Binding-site contacts:
Ligand atom OXT contacts residue SER197 of chain 2.A at 3.7 Å.
Ligand atom CAA contacts residue GLY46 of chain 2.A at 3.1 Å.
Ligand atom CAN contacts residue MET40 of chain 2.A at 3.2 Å (hydrophobic).
Ligand atom CAU contacts residue HIS47 of chain 2.A at 3.4 Å.
Ligand atom CAA contacts residue PRO185 of chain 2.A at 3.4 Å (hydrophobic).
Ligand atom OAR contacts residue VAL187 of chain 2.A at 3.1 Å (h-bond).
Ligand atom CAL contacts residue MET195 of chain 2.A at 3.4 Å (hydrophobic).
Ligand atom OAD contacts residue HIS47 of chain 2.A at 2.8 Å (h-bond).
Ligand atom CA contacts residue MET195 of chain 2.A at 3.5 Å (hydrophobic).
Ligand atom CAG contacts residue VAL143 of chain 2.A at 3.7 Å (hydrophobic).
Ligand atom OAD contacts residue THR39 of chain 2.A at 3.2 Å.
Ligand atom CBA contacts residue PRO38 of chain 2.A at 3.5 Å (hydrophobic).
Ligand atom C contacts residue SER197 of chain 2.A at 3.7 Å.
Ligand atom CAV contacts residue GLY46 of chain 2.A at 3.4 Å.
Ligand atom SBD contacts residue HIS47 of chain 2.A at 3.3 Å (h-bond).
Ligand atom CA contacts residue LYS160 of chain 2.A at 3.6 Å.
Ligand atom CAH contacts residue VAL143 of chain 2.A at 3.5 Å (hydrophobic).
Ligand atom CAA contacts residue VAL187 of chain 2.A at 3.7 Å (hydrophobic).
Ligand atom OAC contacts residue ASP161 of chain 2.A at 3.5 Å (salt-bridge).
Ligand atom CAN contacts residue THR39 of chain 2.A at 3.3 Å.
Ligand atom CBB contacts residue HIS44 of chain 2.A at 3.5 Å.
Ligand atom C contacts residue HIS44 of chain 2.A at 3.6 Å.
Ligand atom NAQ contacts residue HIS47 of chain 2.A at 2.7 Å (h-bond).
Ligand atom O contacts residue HIS44 of chain 2.A at 2.8 Å (h-bond).
Ligand atom C contacts residue SER196 of chain 2.A at 3.5 Å.
Ligand atom CAM contacts residue GLY46 of chain 2.A at 3.4 Å.
Ligand atom OXT contacts residue SER196 of chain 2.A at 2.8 Å (h-bond).
Ligand atom O contacts residue SER196 of chain 2.A at 3.6 Å.
Ligand atom CAN contacts residue PRO38 of chain 2.A at 3.6 Å (hydrophobic).
Ligand atom CAK contacts residue GLN164 of chain 2.A at 3.3 Å.
Ligand atom OAD contacts residue MET40 of chain 2.A at 2.7 Å (h-bond).
Ligand atom N contacts residue HIS44 of chain 2.A at 3.7 Å.
Ligand atom CAY contacts residue PRO38 of chain 2.A at 3.4 Å (hydrophobic).
Ligand atom OAR contacts residue GLY46 of chain 2.A at 3.4 Å.
Ligand atom OAE contacts residue TYR82 of chain 2.A at 3.5 Å (h-bond).
Ligand atom CAH contacts residue PHE157 of chain 2.A at 3.2 Å (hydrophobic).
Ligand atom CAK contacts residue PHE157 of chain 2.A at 3.1 Å (hydrophobic).
Ligand atom CAL contacts residue HIS44 of chain 2.A at 3.7 Å.
Ligand atom O contacts residue SER197 of chain 2.A at 3.2 Å (h-bond).
Ligand atom CAX contacts residue HIS47 of chain 2.A at 3.7 Å.

The protein below binds the small molecule below.
Small molecule (SMILES): COc1ccc2c(c1)cc(C(=O)NS(=O)(=O)c1cc3ccccc3o1)n2CC(=O)O

Sequence of chain 2.A:
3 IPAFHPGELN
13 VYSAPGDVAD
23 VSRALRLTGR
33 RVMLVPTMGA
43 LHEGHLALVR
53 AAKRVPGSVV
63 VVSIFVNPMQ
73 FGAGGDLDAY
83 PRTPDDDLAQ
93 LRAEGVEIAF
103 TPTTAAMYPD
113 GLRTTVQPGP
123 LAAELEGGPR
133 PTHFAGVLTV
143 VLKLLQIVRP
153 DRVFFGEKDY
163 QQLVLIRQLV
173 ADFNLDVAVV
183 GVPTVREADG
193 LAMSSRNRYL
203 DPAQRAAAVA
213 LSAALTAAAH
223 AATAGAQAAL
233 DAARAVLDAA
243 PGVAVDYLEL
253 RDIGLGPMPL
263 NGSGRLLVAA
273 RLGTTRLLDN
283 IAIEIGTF